Binding-site contacts:
Ligand atom O3 contacts residue LYS282 of chain 1.D at 2.5 Å (salt-bridge).
Ligand atom C1 contacts residue TRP250 of chain 1.D at 3.6 Å (hydrophobic).
Ligand atom O6 contacts residue ASN364 of chain 1.D at 3.5 Å (h-bond).
Ligand atom O2 contacts residue PRO81 of chain 1.D at 3.2 Å.
Ligand atom C2 contacts residue TRP250 of chain 1.D at 3.7 Å (hydrophobic).
Ligand atom O3 contacts residue ASN26 of chain 1.D at 2.2 Å (h-bond).
Ligand atom C3 contacts residue ASN26 of chain 1.D at 3.5 Å.
Ligand atom C6 contacts residue TRP360 of chain 1.D at 3.1 Å (hydrophobic).
Ligand atom C2 contacts residue ARG84 of chain 1.D at 3.6 Å.
Ligand atom O2 contacts residue LYS282 of chain 1.D at 3.7 Å.
Ligand atom O3 contacts residue LYS60 of chain 1.D at 3.1 Å.
Ligand atom C6 contacts residue TYR176 of chain 1.D at 3.3 Å (hydrophobic).
Ligand atom O3 contacts residue PRO81 of chain 1.D at 3.4 Å.
Ligand atom C3 contacts residue ASP83 of chain 1.D at 3.3 Å.
Ligand atom O2 contacts residue ARG84 of chain 1.D at 2.8 Å.
Ligand atom C2 contacts residue ASP83 of chain 1.D at 3.3 Å.
Ligand atom C1 contacts residue TRP360 of chain 1.D at 3.7 Å (hydrophobic).
Ligand atom C2 contacts residue GLU129 of chain 1.D at 3.4 Å.
Ligand atom O3 contacts residue ALA27 of chain 1.D at 3.6 Å (h-bond).
Ligand atom O3 contacts residue ASP83 of chain 1.D at 2.4 Å (salt-bridge).
Ligand atom O3 contacts residue LEU59 of chain 1.D at 2.7 Å (h-bond).
Ligand atom C6 contacts residue ASP231 of chain 1.D at 3.4 Å.
Ligand atom O6 contacts residue TYR176 of chain 1.D at 3.4 Å (h-bond).
Ligand atom O5 contacts residue TYR175 of chain 1.D at 3.5 Å.
Ligand atom O2 contacts residue ALA57 of chain 1.D at 3.5 Å.
Ligand atom O2 contacts residue GLN32 of chain 1.D at 3.2 Å (h-bond).
Ligand atom O3 contacts residue ARG84 of chain 1.D at 3.3 Å.
Ligand atom C6 contacts residue TYR175 of chain 1.D at 3.5 Å (hydrophobic).
Ligand atom O2 contacts residue ASP28 of chain 1.D at 3.6 Å.
Ligand atom O6 contacts residue ALA230 of chain 1.D at 3.4 Å.
Ligand atom C6 contacts residue TRP250 of chain 1.D at 3.7 Å (hydrophobic).
Ligand atom O2 contacts residue GLU129 of chain 1.D at 2.6 Å (salt-bridge).
Ligand atom O5 contacts residue TRP360 of chain 1.D at 3.1 Å.
Ligand atom O2 contacts residue ASP83 of chain 1.D at 2.8 Å (salt-bridge).
Ligand atom C4 contacts residue TRP360 of chain 1.D at 3.6 Å (hydrophobic).
Ligand atom O5 contacts residue TRP250 of chain 1.D at 3.3 Å (h-bond).
Ligand atom O2 contacts residue ALA27 of chain 1.D at 3.1 Å (h-bond).
Ligand atom O6 contacts residue ASP231 of chain 1.D at 2.9 Å (salt-bridge).
Ligand atom O6 contacts residue ASN173 of chain 1.D at 3.2 Å (h-bond).
Ligand atom O2 contacts residue MET350 of chain 1.D at 3.6 Å.

This small molecule binds to this protein.
Small molecule (SMILES): OC[C@H]1O[C@@H]2O[C@H]3[C@H](O)[C@@H](O)[C@@H](O[C@H]4[C@H](O)[C@@H](O)[C@@H](O[C@H]5[C@H](O)[C@@H](O)[C@@H](O[C@H]6[C@H](O)[C@@H](O)[C@@H](O[C@H]7[C@H](O)[C@@H](O)[C@@H](O[C@H]8[C@H](O)[C@@H](O)[C@@H](O[C@H]9[C@H](O)[C@@H](O)[C@@H](O[C@H]1[C@H](O)[C@H]2O)O[C@@H]9CO)O[C@@H]8CO)O[C@@H]7CO)O[C@@H]6CO)O[C@@H]5CO)O[C@@H]4CO)O[C@@H]3CO

Sequence of chain 1.D:
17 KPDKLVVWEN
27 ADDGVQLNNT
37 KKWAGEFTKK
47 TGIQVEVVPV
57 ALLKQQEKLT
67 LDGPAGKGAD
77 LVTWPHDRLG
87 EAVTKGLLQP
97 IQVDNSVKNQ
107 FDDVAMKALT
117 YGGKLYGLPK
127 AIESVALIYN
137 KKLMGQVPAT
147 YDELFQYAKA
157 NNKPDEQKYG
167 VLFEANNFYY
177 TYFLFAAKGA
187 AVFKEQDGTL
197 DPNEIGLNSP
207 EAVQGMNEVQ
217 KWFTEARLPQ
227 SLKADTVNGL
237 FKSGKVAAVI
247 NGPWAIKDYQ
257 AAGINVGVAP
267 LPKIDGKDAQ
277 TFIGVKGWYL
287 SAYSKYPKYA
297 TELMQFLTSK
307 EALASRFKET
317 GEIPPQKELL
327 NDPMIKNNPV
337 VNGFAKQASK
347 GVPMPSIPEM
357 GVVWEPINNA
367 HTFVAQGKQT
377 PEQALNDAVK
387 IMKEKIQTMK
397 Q